Binding-site contacts:
Ligand atom C2 contacts residue ASN212 of chain 5.H at 2.5 Å.
Ligand atom C5 contacts residue ASN212 of chain 5.H at 3.7 Å.
Ligand atom O6 contacts residue ASN212 of chain 5.H at 4.3 Å.
Ligand atom O5 contacts residue ASN212 of chain 5.H at 2.4 Å (h-bond).
Ligand atom N2 contacts residue ILE211 of chain 5.H at 4.5 Å.
Ligand atom C1 contacts residue ASN212 of chain 5.H at 1.4 Å.
Ligand atom C1 contacts residue ILE211 of chain 5.H at 4.3 Å (hydrophobic).
Ligand atom C4 contacts residue ASN212 of chain 5.H at 4.2 Å.
Ligand atom N2 contacts residue ASN212 of chain 5.H at 2.9 Å (h-bond).
Ligand atom C7 contacts residue ASN212 of chain 5.H at 4.0 Å.
Ligand atom C3 contacts residue ASN212 of chain 5.H at 3.8 Å.

Sequence of chain 5.H:
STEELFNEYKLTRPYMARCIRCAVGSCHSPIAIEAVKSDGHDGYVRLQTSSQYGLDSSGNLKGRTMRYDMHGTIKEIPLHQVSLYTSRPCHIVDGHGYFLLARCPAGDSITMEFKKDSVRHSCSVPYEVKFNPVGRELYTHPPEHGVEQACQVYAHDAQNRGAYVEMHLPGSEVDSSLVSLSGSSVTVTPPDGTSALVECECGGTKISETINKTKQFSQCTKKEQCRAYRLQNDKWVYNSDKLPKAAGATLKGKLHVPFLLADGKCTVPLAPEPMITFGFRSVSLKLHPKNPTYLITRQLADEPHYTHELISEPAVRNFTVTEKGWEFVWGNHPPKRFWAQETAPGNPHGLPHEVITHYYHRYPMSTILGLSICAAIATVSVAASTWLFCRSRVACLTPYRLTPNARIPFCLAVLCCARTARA

The protein below binds the small molecule below.
Small molecule (SMILES): CC(=O)N[C@@H]1[C@@H](O)[C@H](O)[C@@H](CO)O[C@H]1O